Binding-site contacts:
Ligand atom CH2 contacts residue VAL18 of chain 1.H at 4.4 Å (hydrophobic).
Ligand atom CA contacts residue LEU13 of chain 1.G at 4.0 Å (hydrophobic).
Ligand atom CD1 contacts residue TYR14 of chain 1.K at 3.5 Å (hydrophobic).
Ligand atom CE2 contacts residue TYR14 of chain 1.K at 3.2 Å (hydrophobic).
Ligand atom CZ3 contacts residue TYR14 of chain 1.K at 3.4 Å (hydrophobic).
Ligand atom CD1 contacts residue GLU17 of chain 1.K at 3.2 Å.
Ligand atom CD2 contacts residue TYR14 of chain 1.K at 3.4 Å (hydrophobic).
Ligand atom OH contacts residue LEU13 of chain 1.G at 3.3 Å (h-bond).
Ligand atom NE1 contacts residue LEU13 of chain 1.K at 3.8 Å.
Ligand atom OH contacts residue GLU17 of chain 1.G at 3.0 Å (salt-bridge).
Ligand atom OH contacts residue TYR14 of chain 1.K at 4.0 Å.
Ligand atom CH2 contacts residue GLU17 of chain 1.G at 4.4 Å.
Ligand atom NZ contacts residue GLU17 of chain 1.K at 2.5 Å (salt-bridge).
Ligand atom CZ3 contacts residue LEU13 of chain 1.G at 3.5 Å (hydrophobic).
Ligand atom CD2 contacts residue LEU13 of chain 1.G at 3.4 Å (hydrophobic).
Ligand atom CB contacts residue TYR14 of chain 1.G at 3.7 Å (hydrophobic).
Ligand atom CH2 contacts residue TYR14 of chain 1.K at 3.2 Å (hydrophobic).
Ligand atom CB contacts residue GLU17 of chain 1.K at 3.6 Å.
Ligand atom CZ3 contacts residue TYR14 of chain 1.G at 4.2 Å (hydrophobic).
Ligand atom CD1 contacts residue LEU13 of chain 1.G at 3.7 Å (hydrophobic).
Ligand atom CA contacts residue TYR14 of chain 1.G at 4.0 Å (hydrophobic).
Ligand atom CE3 contacts residue TYR14 of chain 1.K at 3.9 Å (hydrophobic).
Ligand atom CG contacts residue TYR14 of chain 1.K at 3.8 Å (hydrophobic).
Ligand atom OH contacts residue TYR14 of chain 1.G at 3.5 Å (h-bond).
Ligand atom NE1 contacts residue LEU13 of chain 1.G at 3.6 Å.
Ligand atom CA contacts residue GLU17 of chain 1.K at 3.7 Å.
Ligand atom CG contacts residue LEU13 of chain 1.G at 3.7 Å (hydrophobic).
Ligand atom CG contacts residue GLU17 of chain 1.K at 3.8 Å.
Ligand atom CD1 contacts residue LEU13 of chain 1.K at 4.4 Å (hydrophobic).
Ligand atom NE1 contacts residue GLU17 of chain 1.K at 4.3 Å.
Ligand atom NE1 contacts residue TYR14 of chain 1.K at 3.2 Å.
Ligand atom CE2 contacts residue LEU13 of chain 1.K at 4.4 Å (hydrophobic).
Ligand atom CH2 contacts residue LEU13 of chain 1.G at 4.0 Å (hydrophobic).
Ligand atom CE2 contacts residue LEU13 of chain 1.G at 3.4 Å (hydrophobic).
Ligand atom CZ3 contacts residue GLU17 of chain 1.G at 4.2 Å.
Ligand atom CE3 contacts residue LEU13 of chain 1.G at 3.4 Å (hydrophobic).
Ligand atom CZ2 contacts residue TYR14 of chain 1.K at 3.2 Å (hydrophobic).
Ligand atom CZ2 contacts residue LEU13 of chain 1.G at 3.9 Å (hydrophobic).
Ligand atom CZ2 contacts residue LEU13 of chain 1.K at 4.1 Å (hydrophobic).
Ligand atom CE3 contacts residue TYR14 of chain 1.G at 4.3 Å (hydrophobic).

Sequence of chain 1.G:
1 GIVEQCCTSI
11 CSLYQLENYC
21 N

A small-molecule ligand and the protein it binds are described below.
Small molecule (SMILES): NCCc1c[nH]c2ccc(O)cc12

Sequence of chain 1.H:
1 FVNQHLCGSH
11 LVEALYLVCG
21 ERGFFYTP

Sequence of chain 1.K:
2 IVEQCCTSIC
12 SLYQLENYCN